Binding-site contacts:
Ligand atom C16 contacts residue ASN173 of chain 1.B at 3.5 Å.
Ligand atom C4 contacts residue NAP1 of chain 1.E at 3.8 Å.
Ligand atom O3 contacts residue MET126 of chain 1.B at 3.7 Å.
Ligand atom N2 contacts residue SER124 of chain 1.B at 3.9 Å.
Ligand atom C10 contacts residue TRP92 of chain 1.B at 3.5 Å (hydrophobic).
Ligand atom C18 contacts residue TYR222 of chain 1.B at 3.8 Å (hydrophobic).
Ligand atom O3 contacts residue SER124 of chain 1.B at 3.2 Å (h-bond).
Ligand atom O3 contacts residue ASN173 of chain 1.B at 3.5 Å (h-bond).
Ligand atom O2 contacts residue TRP233 of chain 1.B at 3.3 Å.
Ligand atom C10 contacts residue PHE317 of chain 1.B at 3.2 Å (hydrophobic).
Ligand atom C3 contacts residue NAP1 of chain 1.E at 3.7 Å.
Ligand atom C5 contacts residue TRP233 of chain 1.B at 3.7 Å (hydrophobic).
Ligand atom O2 contacts residue LEU60 of chain 1.B at 3.9 Å.
Ligand atom C12 contacts residue SER135 of chain 1.B at 3.8 Å.
Ligand atom O4 contacts residue PHE312 of chain 1.B at 3.4 Å.
Ligand atom C18 contacts residue PHE312 of chain 1.B at 3.6 Å (hydrophobic).
Ligand atom C19 contacts residue NAP1 of chain 1.E at 3.8 Å.
Ligand atom C20 contacts residue MET126 of chain 1.B at 3.8 Å (hydrophobic).
Ligand atom C3 contacts residue PHE312 of chain 1.B at 3.5 Å (hydrophobic).
Ligand atom N1 contacts residue PHE312 of chain 1.B at 3.8 Å.
Ligand atom C11 contacts residue TRP92 of chain 1.B at 3.4 Å (hydrophobic).
Ligand atom C17 contacts residue ASN173 of chain 1.B at 3.5 Å.
Ligand atom O1 contacts residue PHE312 of chain 1.B at 3.5 Å.
Ligand atom N2 contacts residue ASN173 of chain 1.B at 3.6 Å.
Ligand atom C14 contacts residue PHE312 of chain 1.B at 3.7 Å (hydrophobic).
Ligand atom C19 contacts residue TRP92 of chain 1.B at 3.9 Å (hydrophobic).
Ligand atom C6 contacts residue TRP233 of chain 1.B at 3.3 Å (hydrophobic).
Ligand atom C15 contacts residue NAP1 of chain 1.E at 3.9 Å.
Ligand atom N2 contacts residue MET126 of chain 1.B at 3.3 Å.
Ligand atom C14 contacts residue NAP1 of chain 1.E at 3.7 Å.
Ligand atom C16 contacts residue NAP1 of chain 1.E at 3.9 Å.
Ligand atom C9 contacts residue TRP92 of chain 1.B at 3.8 Å (hydrophobic).
Ligand atom C11 contacts residue PHE317 of chain 1.B at 3.8 Å (hydrophobic).
Ligand atom C18 contacts residue ASN173 of chain 1.B at 3.5 Å.
Ligand atom C12 contacts residue TRP92 of chain 1.B at 3.8 Å (hydrophobic).
Ligand atom C2 contacts residue PHE312 of chain 1.B at 3.4 Å (hydrophobic).
Ligand atom C20 contacts residue PHE317 of chain 1.B at 3.7 Å (hydrophobic).
Ligand atom C15 contacts residue ASN173 of chain 1.B at 3.6 Å.
Ligand atom C14 contacts residue TYR222 of chain 1.B at 3.5 Å (hydrophobic).
Ligand atom C20 contacts residue PHE312 of chain 1.B at 3.6 Å (hydrophobic).

Sequence of chain 1.B:
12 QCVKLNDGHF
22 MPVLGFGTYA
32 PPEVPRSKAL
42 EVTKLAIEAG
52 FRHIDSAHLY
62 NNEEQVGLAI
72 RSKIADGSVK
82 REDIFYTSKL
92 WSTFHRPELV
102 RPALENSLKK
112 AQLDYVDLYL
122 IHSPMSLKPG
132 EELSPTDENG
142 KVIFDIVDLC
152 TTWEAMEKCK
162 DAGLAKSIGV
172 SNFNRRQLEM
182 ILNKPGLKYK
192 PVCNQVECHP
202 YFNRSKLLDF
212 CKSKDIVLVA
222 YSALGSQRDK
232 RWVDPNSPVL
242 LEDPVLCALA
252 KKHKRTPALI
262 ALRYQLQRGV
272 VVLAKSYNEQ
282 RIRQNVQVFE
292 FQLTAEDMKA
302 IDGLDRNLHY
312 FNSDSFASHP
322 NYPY

This protein binds this small molecule.
Small molecule (SMILES): COc1ccccc1NC(=O)c1ccccc1OCc1c(C)noc1C